Sequence of chain 9.T:
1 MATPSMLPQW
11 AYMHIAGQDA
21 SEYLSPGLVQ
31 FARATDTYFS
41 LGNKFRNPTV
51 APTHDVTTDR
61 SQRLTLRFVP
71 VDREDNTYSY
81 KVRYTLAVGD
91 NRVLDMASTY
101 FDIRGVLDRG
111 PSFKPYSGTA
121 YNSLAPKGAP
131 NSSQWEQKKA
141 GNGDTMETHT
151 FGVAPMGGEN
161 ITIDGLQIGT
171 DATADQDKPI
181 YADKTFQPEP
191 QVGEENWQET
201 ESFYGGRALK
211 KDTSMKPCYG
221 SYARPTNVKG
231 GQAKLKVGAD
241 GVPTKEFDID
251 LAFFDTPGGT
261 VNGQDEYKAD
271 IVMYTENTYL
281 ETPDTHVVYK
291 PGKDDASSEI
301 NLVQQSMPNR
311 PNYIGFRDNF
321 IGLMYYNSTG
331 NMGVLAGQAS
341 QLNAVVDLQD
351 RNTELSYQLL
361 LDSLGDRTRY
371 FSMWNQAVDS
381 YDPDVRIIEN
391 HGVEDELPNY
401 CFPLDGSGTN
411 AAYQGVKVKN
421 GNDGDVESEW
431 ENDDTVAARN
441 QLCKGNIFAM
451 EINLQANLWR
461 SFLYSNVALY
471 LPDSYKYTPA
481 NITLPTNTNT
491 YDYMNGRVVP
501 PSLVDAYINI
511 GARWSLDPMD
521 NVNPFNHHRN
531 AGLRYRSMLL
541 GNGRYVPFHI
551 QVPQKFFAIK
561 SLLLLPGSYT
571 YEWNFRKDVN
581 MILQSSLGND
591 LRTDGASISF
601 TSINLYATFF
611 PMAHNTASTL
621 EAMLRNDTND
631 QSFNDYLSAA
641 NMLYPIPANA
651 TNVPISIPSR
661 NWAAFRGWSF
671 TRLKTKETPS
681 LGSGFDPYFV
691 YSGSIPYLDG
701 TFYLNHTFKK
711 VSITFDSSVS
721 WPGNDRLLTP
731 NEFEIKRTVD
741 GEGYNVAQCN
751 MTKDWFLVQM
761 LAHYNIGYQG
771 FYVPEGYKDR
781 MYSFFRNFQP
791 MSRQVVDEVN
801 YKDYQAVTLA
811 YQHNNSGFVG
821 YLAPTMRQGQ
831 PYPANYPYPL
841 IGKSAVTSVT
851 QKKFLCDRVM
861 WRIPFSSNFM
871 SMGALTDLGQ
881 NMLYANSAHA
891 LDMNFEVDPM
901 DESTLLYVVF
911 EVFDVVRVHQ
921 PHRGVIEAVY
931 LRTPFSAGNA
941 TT

A small-molecule ligand and the protein it binds are described below.
Small molecule (SMILES): CC[C@H](C)[C@H](NC(=O)[C@@H](N)CC(=O)O)C(=O)N[C@@H](CC(N)=O)C(=O)N[C@@H](Cc1ccccc1)C(=O)N[C@@H](CO)C(=O)N[C@@H](CO)C(=O)N[C@H](C=O)CC(C)C

Sequence of chain 9.U:
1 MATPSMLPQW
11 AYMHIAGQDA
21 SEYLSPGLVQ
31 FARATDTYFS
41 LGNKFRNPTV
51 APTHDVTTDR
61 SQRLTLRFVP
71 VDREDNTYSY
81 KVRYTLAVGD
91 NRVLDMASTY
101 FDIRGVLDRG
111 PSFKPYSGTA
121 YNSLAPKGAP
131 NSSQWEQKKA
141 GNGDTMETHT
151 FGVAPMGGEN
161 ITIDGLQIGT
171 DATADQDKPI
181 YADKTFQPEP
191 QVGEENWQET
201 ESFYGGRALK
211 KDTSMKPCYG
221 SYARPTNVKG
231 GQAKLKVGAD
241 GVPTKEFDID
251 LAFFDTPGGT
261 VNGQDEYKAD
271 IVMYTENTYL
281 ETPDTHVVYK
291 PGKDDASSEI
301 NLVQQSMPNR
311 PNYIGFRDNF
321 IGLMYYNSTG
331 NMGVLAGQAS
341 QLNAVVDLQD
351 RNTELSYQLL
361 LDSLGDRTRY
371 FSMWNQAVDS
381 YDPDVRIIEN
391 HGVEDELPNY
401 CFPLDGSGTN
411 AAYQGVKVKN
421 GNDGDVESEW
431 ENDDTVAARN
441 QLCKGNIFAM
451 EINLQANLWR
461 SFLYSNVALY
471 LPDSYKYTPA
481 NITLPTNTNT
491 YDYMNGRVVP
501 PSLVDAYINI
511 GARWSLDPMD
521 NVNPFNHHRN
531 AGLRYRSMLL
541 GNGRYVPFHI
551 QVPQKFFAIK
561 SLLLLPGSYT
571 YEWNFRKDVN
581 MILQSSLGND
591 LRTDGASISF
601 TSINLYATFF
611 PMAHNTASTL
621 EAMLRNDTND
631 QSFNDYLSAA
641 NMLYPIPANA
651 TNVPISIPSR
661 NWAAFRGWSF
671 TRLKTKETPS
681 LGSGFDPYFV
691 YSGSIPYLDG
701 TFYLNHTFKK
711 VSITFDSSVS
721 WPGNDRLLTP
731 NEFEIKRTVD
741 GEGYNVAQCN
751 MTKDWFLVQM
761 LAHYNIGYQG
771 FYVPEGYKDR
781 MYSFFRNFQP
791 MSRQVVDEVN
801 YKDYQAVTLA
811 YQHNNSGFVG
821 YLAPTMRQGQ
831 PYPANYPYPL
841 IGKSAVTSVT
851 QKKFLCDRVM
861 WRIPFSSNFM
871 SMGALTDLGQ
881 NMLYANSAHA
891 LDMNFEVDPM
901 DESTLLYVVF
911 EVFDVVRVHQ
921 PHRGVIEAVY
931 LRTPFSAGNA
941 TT

Binding-site contacts:
Ligand atom O contacts residue GLY42 of chain 9.U at 2.9 Å (h-bond).
Ligand atom N contacts residue SER871 of chain 9.T at 3.5 Å (h-bond).
Ligand atom OD1 contacts residue ALA874 of chain 9.T at 3.7 Å.
Ligand atom OD2 contacts residue SER871 of chain 9.T at 3.2 Å (h-bond).
Ligand atom CD1 contacts residue ARG33 of chain 9.U at 3.8 Å.
Ligand atom CA contacts residue GLU911 of chain 9.T at 3.8 Å.
Ligand atom CA contacts residue TYR636 of chain 9.T at 3.7 Å (hydrophobic).
Ligand atom ND2 contacts residue ARG666 of chain 9.T at 3.4 Å (salt-bridge).
Ligand atom N contacts residue TYR636 of chain 9.T at 3.8 Å.
Ligand atom CA contacts residue PHE45 of chain 9.U at 3.6 Å (hydrophobic).
Ligand atom OD2 contacts residue PRO864 of chain 9.T at 3.7 Å.
Ligand atom N contacts residue GLY42 of chain 9.U at 3.2 Å (h-bond).
Ligand atom CA contacts residue ASN47 of chain 9.U at 3.8 Å.
Ligand atom O contacts residue ARG46 of chain 9.U at 3.5 Å (salt-bridge).
Ligand atom C contacts residue GLY42 of chain 9.U at 3.5 Å.
Ligand atom N contacts residue ARG46 of chain 9.U at 3.5 Å (salt-bridge).
Ligand atom O contacts residue ARG666 of chain 9.T at 3.1 Å (salt-bridge).
Ligand atom O contacts residue TYR636 of chain 9.T at 3.1 Å (h-bond).
Ligand atom CD1 contacts residue SER21 of chain 9.U at 3.6 Å.
Ligand atom CB contacts residue GLY42 of chain 9.U at 3.7 Å.
Ligand atom C contacts residue GLU911 of chain 9.T at 3.3 Å.
Ligand atom CG1 contacts residue GLU911 of chain 9.T at 3.7 Å.
Ligand atom O contacts residue GLU911 of chain 9.T at 3.1 Å (salt-bridge).
Ligand atom CZ contacts residue PHE633 of chain 9.T at 3.7 Å (hydrophobic).
Ligand atom CE1 contacts residue ASN634 of chain 9.T at 3.4 Å.
Ligand atom CD1 contacts residue ASN634 of chain 9.T at 3.6 Å.
Ligand atom CD1 contacts residue ALA20 of chain 9.U at 3.7 Å (hydrophobic).
Ligand atom OD1 contacts residue ALA762 of chain 9.T at 3.5 Å.
Ligand atom CA contacts residue GLY42 of chain 9.U at 3.6 Å.
Ligand atom CZ contacts residue ASN634 of chain 9.T at 3.8 Å.
Ligand atom N contacts residue ASN47 of chain 9.U at 3.8 Å.
Ligand atom O contacts residue TYR636 of chain 9.T at 3.5 Å (h-bond).
Ligand atom CD1 contacts residue LEU637 of chain 9.T at 3.7 Å (hydrophobic).
Ligand atom N contacts residue PHE45 of chain 9.U at 3.4 Å (h-bond).
Ligand atom CB contacts residue GLY42 of chain 9.U at 3.5 Å.
Ligand atom OD1 contacts residue ARG862 of chain 9.T at 3.1 Å.
Ligand atom CG2 contacts residue TYR636 of chain 9.T at 3.4 Å (hydrophobic).
Ligand atom CB contacts residue PHE45 of chain 9.U at 3.3 Å (hydrophobic).
Ligand atom CG2 contacts residue LEU637 of chain 9.T at 3.8 Å (hydrophobic).
Ligand atom O contacts residue ASN47 of chain 9.U at 3.3 Å (h-bond).